Binding-site contacts:
Ligand atom PG contacts residue MN1 of chain 1.G at 3.3 Å.
Ligand atom C5' contacts residue ASP493 of chain 1.A at 3.4 Å.
Ligand atom O1B contacts residue GLN321 of chain 1.A at 3.2 Å (h-bond).
Ligand atom O4' contacts residue ARG281 of chain 1.A at 3.0 Å (salt-bridge).
Ligand atom O1G contacts residue ASP318 of chain 1.A at 3.7 Å.
Ligand atom O1B contacts residue TYR319 of chain 1.A at 2.9 Å (h-bond).
Ligand atom PG contacts residue ARG367 of chain 1.A at 3.7 Å.
Ligand atom O1G contacts residue SER320 of chain 1.A at 3.6 Å.
Ligand atom O1B contacts residue ILE322 of chain 1.A at 3.4 Å (h-bond).
Ligand atom O5' contacts residue ASP493 of chain 1.A at 3.5 Å (salt-bridge).
Ligand atom PA contacts residue MN1 of chain 1.G at 3.5 Å.
Ligand atom C3' contacts residue GLU323 of chain 1.A at 3.6 Å.
Ligand atom O1A contacts residue MN1 of chain 1.G at 2.4 Å.
Ligand atom O1A contacts residue ASP318 of chain 1.A at 3.1 Å (salt-bridge).
Ligand atom O2B contacts residue HIS347 of chain 1.A at 3.0 Å (h-bond).
Ligand atom PA contacts residue MG1 of chain 1.D at 3.7 Å.
Ligand atom C1' contacts residue ARG281 of chain 1.A at 3.6 Å.
Ligand atom O1A contacts residue ASP493 of chain 1.A at 2.8 Å (salt-bridge).
Ligand atom O1G contacts residue TYR319 of chain 1.A at 3.1 Å (h-bond).
Ligand atom O2G contacts residue LYS371 of chain 1.A at 2.6 Å (salt-bridge).
Ligand atom O2G contacts residue ARG367 of chain 1.A at 3.5 Å (salt-bridge).
Ligand atom O3G contacts residue ARG367 of chain 1.A at 2.5 Å (salt-bridge).
Ligand atom C1' contacts residue GLU323 of chain 1.A at 3.7 Å.
Ligand atom O1B contacts residue ASP493 of chain 1.A at 3.1 Å (salt-bridge).
Ligand atom O3A contacts residue MN1 of chain 1.G at 3.7 Å.
Ligand atom PA contacts residue ASP493 of chain 1.A at 3.7 Å.
Ligand atom O2B contacts residue PHE375 of chain 1.A at 3.1 Å.
Ligand atom O3B contacts residue HIS347 of chain 1.A at 3.5 Å.
Ligand atom O1B contacts residue MN1 of chain 1.G at 2.2 Å.
Ligand atom O3B contacts residue MN1 of chain 1.G at 3.7 Å.
Ligand atom C2' contacts residue PHE375 of chain 1.A at 3.5 Å (hydrophobic).
Ligand atom O3B contacts residue GLN321 of chain 1.A at 3.2 Å (h-bond).
Ligand atom C3' contacts residue ILE322 of chain 1.A at 3.6 Å (hydrophobic).
Ligand atom PB contacts residue GLN321 of chain 1.A at 3.5 Å.
Ligand atom PB contacts residue MN1 of chain 1.G at 3.3 Å.
Ligand atom C2' contacts residue GLU323 of chain 1.A at 3.4 Å.
Ligand atom O1G contacts residue MN1 of chain 1.G at 2.0 Å.
Ligand atom O2B contacts residue GLN321 of chain 1.A at 3.3 Å.
Ligand atom C4' contacts residue ARG281 of chain 1.A at 3.5 Å.
Ligand atom O1A contacts residue MG1 of chain 1.D at 2.5 Å.

This small molecule binds to this protein.
Small molecule (SMILES): Nc1ccn([C@H]2CC[C@@H](CO[P](=O)(O)O[P](=O)(O)OP(=O)(O)O)O2)c(=O)n1

Sequence of chain 1.A:
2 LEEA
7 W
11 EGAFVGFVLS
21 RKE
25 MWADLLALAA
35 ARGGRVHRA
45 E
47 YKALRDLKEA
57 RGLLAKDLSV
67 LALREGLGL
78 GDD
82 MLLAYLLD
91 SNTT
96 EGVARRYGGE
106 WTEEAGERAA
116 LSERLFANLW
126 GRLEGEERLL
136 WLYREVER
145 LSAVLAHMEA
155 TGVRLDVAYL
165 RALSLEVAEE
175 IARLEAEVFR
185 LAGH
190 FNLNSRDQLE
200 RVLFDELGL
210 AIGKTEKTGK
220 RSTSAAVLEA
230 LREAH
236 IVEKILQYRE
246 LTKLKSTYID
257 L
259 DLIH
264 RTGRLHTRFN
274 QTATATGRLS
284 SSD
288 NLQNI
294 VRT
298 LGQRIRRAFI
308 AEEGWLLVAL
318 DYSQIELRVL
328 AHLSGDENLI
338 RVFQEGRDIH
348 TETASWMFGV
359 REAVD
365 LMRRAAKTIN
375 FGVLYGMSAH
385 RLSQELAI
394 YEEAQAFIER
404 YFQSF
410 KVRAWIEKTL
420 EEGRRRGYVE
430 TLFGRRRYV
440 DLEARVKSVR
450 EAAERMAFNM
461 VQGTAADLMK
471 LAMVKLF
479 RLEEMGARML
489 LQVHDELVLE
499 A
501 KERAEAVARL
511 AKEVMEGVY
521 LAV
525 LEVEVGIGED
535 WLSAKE